This protein binds this small molecule.
Small molecule (SMILES): CC(=O)N[C@@H]1[C@@H](O)[C@H](O)[C@@H](CO)O[C@H]1O

Binding-site contacts:
Ligand atom C1 contacts residue ARG270 of chain 1.B at 3.6 Å.
Ligand atom C2 contacts residue TYR278 of chain 1.B at 4.5 Å (hydrophobic).
Ligand atom O5 contacts residue ASN266 of chain 1.B at 2.4 Å (h-bond).
Ligand atom C8 contacts residue TYR278 of chain 1.B at 3.4 Å (hydrophobic).
Ligand atom C2 contacts residue ASN266 of chain 1.B at 2.2 Å.
Ligand atom C7 contacts residue TYR278 of chain 1.B at 3.7 Å (hydrophobic).
Ligand atom O6 contacts residue ARG270 of chain 1.B at 3.0 Å (salt-bridge).
Ligand atom C5 contacts residue ARG270 of chain 1.B at 3.8 Å.
Ligand atom C7 contacts residue VAL262 of chain 1.B at 4.3 Å (hydrophobic).
Ligand atom C3 contacts residue ASN266 of chain 1.B at 3.6 Å.
Ligand atom C4 contacts residue ASN266 of chain 1.B at 4.1 Å.
Ligand atom C5 contacts residue ASN266 of chain 1.B at 3.6 Å.
Ligand atom N2 contacts residue ASN266 of chain 1.B at 2.7 Å (h-bond).
Ligand atom O5 contacts residue ARG270 of chain 1.B at 2.9 Å (salt-bridge).
Ligand atom O7 contacts residue ASN266 of chain 1.B at 3.8 Å.
Ligand atom C6 contacts residue ARG270 of chain 1.B at 4.0 Å.
Ligand atom C8 contacts residue GLY280 of chain 1.B at 3.9 Å.
Ligand atom C1 contacts residue TYR278 of chain 1.B at 4.3 Å (hydrophobic).
Ligand atom N2 contacts residue TYR278 of chain 1.B at 3.5 Å.
Ligand atom C1 contacts residue ASN266 of chain 1.B at 1.4 Å.
Ligand atom C7 contacts residue ASN266 of chain 1.B at 3.5 Å.
Ligand atom O7 contacts residue VAL262 of chain 1.B at 3.7 Å.

Sequence of chain 1.B:
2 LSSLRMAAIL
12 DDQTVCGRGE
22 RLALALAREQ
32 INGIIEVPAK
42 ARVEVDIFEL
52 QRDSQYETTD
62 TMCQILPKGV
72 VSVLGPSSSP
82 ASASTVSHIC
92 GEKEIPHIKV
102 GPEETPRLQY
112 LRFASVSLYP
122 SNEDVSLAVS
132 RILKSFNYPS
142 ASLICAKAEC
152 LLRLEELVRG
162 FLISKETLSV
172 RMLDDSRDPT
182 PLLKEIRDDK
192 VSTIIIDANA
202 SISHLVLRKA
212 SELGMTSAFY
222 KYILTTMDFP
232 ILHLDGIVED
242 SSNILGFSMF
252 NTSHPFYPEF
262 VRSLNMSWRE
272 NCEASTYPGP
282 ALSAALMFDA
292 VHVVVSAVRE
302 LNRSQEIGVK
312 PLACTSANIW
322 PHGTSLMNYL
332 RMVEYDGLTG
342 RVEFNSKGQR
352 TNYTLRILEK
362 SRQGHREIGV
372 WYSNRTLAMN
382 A